Sequence of chain 1.B:
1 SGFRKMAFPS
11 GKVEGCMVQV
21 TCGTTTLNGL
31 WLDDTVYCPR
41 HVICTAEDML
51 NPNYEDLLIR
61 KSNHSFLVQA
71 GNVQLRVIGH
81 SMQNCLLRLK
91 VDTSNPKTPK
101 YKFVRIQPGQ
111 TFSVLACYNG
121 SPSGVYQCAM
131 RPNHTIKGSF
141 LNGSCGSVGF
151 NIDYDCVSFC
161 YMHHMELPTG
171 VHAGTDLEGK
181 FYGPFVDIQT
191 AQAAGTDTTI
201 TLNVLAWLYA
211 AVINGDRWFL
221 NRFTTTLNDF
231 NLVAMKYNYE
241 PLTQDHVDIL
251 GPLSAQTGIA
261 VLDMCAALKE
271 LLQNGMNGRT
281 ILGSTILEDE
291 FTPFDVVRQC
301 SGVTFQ

Binding-site contacts:
Ligand atom N3 contacts residue PHE140 of chain 1.A at 3.6 Å.
Ligand atom C17 contacts residue ASN142 of chain 1.A at 3.7 Å.
Ligand atom O1 contacts residue CYS145 of chain 1.A at 2.8 Å (h-bond).
Ligand atom C20 contacts residue SER144 of chain 1.A at 3.8 Å.
Ligand atom O1 contacts residue GLY143 of chain 1.A at 3.0 Å (h-bond).
Ligand atom C10 contacts residue ILE188 of chain 1.A at 3.8 Å (hydrophobic).
Ligand atom C22 contacts residue GLU166 of chain 1.A at 3.4 Å.
Ligand atom C19 contacts residue CYS145 of chain 1.A at 3.2 Å (hydrophobic).
Ligand atom C20 contacts residue LEU141 of chain 1.A at 3.6 Å (hydrophobic).
Ligand atom N3 contacts residue LEU141 of chain 1.A at 3.7 Å.
Ligand atom O1 contacts residue SER144 of chain 1.A at 3.3 Å (h-bond).
Ligand atom N2 contacts residue GLU166 of chain 1.A at 3.8 Å.
Ligand atom C21 contacts residue LEU141 of chain 1.A at 3.7 Å (hydrophobic).
Ligand atom C2 contacts residue MET49 of chain 1.A at 3.6 Å (hydrophobic).
Ligand atom N3 contacts residue HIS163 of chain 1.A at 3.0 Å (h-bond).
Ligand atom C3 contacts residue MET49 of chain 1.A at 3.6 Å (hydrophobic).
Ligand atom C10 contacts residue GLN189 of chain 1.A at 3.6 Å.
Ligand atom N1 contacts residue CYS145 of chain 1.A at 3.2 Å (h-bond).
Ligand atom C10 contacts residue ASP187 of chain 1.A at 3.9 Å.
Ligand atom C11 contacts residue ILE188 of chain 1.A at 3.5 Å (hydrophobic).
Ligand atom C19 contacts residue HIS163 of chain 1.A at 3.6 Å.
Ligand atom C16 contacts residue CYS145 of chain 1.A at 3.8 Å (hydrophobic).
Ligand atom C22 contacts residue PHE140 of chain 1.A at 3.3 Å (hydrophobic).
Ligand atom N3 contacts residue SER144 of chain 1.A at 3.5 Å (h-bond).
Ligand atom C22 contacts residue LEU141 of chain 1.A at 3.8 Å (hydrophobic).
Ligand atom C21 contacts residue ASN142 of chain 1.A at 3.6 Å.
Ligand atom C18 contacts residue CYS145 of chain 1.A at 2.3 Å (hydrophobic).
Ligand atom C16 contacts residue HIS164 of chain 1.A at 3.8 Å.
Ligand atom N1 contacts residue HIS164 of chain 1.A at 3.2 Å (h-bond).
Ligand atom C18 contacts residue GLY143 of chain 1.A at 3.9 Å.
Ligand atom C17 contacts residue CYS145 of chain 1.A at 3.0 Å (hydrophobic).
Ligand atom N2 contacts residue LEU141 of chain 1.A at 3.6 Å.
Ligand atom N2 contacts residue ASN142 of chain 1.A at 3.7 Å.
Ligand atom C20 contacts residue HIS163 of chain 1.A at 3.7 Å.
Ligand atom C18 contacts residue ASN142 of chain 1.A at 3.7 Å.
Ligand atom C11 contacts residue ASP187 of chain 1.A at 3.4 Å.
Ligand atom C19 contacts residue SER144 of chain 1.A at 3.8 Å.
Ligand atom C9 contacts residue HIS41 of chain 1.A at 3.8 Å.
Ligand atom C11 contacts residue GLN189 of chain 1.A at 3.9 Å.
Ligand atom C4 contacts residue MET49 of chain 1.A at 3.8 Å (hydrophobic).

Sequence of chain 1.A:
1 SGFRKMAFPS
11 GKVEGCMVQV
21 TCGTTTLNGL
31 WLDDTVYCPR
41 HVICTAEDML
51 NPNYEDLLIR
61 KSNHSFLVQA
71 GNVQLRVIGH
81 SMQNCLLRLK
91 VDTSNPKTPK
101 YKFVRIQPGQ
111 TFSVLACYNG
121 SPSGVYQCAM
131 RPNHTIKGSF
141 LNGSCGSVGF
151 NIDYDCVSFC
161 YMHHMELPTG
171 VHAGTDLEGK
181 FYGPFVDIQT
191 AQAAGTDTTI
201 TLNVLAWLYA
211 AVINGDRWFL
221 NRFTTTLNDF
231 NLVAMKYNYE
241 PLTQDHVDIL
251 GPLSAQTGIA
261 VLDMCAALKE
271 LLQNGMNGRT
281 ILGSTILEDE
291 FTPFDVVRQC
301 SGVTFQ

The small molecule below binds the protein below.
Small molecule (SMILES): O=C[C@H](Cc1cnc[nH]1)NC[C@@H]1C[C@H]2CCCC[C@@H]2CN1C(=O)c1ccc(Br)cc1